Sequence of chain 1.E:
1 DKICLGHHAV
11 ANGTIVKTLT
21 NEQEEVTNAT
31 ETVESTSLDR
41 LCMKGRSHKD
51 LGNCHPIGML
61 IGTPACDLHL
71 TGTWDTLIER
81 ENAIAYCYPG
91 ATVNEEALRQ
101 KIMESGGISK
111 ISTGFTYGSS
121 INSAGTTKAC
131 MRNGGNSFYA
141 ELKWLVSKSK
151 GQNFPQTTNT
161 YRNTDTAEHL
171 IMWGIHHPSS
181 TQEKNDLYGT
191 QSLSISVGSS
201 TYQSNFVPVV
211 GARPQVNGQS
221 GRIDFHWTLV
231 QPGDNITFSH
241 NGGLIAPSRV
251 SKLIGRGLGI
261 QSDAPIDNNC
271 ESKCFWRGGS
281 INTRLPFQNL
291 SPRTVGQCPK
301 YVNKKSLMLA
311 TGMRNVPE

Binding-site contacts:
Ligand atom C7 contacts residue ASN28 of chain 1.E at 3.2 Å.
Ligand atom N2 contacts residue ALA29 of chain 1.E at 4.2 Å.
Ligand atom O7 contacts residue ASN28 of chain 1.E at 3.9 Å.
Ligand atom C2 contacts residue ASN28 of chain 1.E at 2.7 Å.
Ligand atom C7 contacts residue ALA29 of chain 1.E at 4.2 Å (hydrophobic).
Ligand atom C8 contacts residue ALA29 of chain 1.E at 3.2 Å (hydrophobic).
Ligand atom O4 contacts residue THR311 of chain 1.E at 4.5 Å.
Ligand atom C4 contacts residue ASN28 of chain 1.E at 3.6 Å.
Ligand atom C3 contacts residue ASN28 of chain 1.E at 3.2 Å.
Ligand atom N2 contacts residue ASN28 of chain 1.E at 2.8 Å (h-bond).
Ligand atom O4 contacts residue ASN28 of chain 1.E at 4.4 Å.
Ligand atom C6 contacts residue ASN28 of chain 1.E at 4.3 Å.
Ligand atom O5 contacts residue ASN28 of chain 1.E at 2.4 Å (h-bond).
Ligand atom C8 contacts residue ASN28 of chain 1.E at 3.6 Å.
Ligand atom C1 contacts residue ASN28 of chain 1.E at 1.4 Å.
Ligand atom C5 contacts residue ASN28 of chain 1.E at 2.9 Å.

The small molecule below binds the protein below.
Small molecule (SMILES): CC(=O)N[C@@H]1[C@@H](O)[C@H](O)[C@@H](CO)O[C@H]1O